Sequence of chain 1.A:
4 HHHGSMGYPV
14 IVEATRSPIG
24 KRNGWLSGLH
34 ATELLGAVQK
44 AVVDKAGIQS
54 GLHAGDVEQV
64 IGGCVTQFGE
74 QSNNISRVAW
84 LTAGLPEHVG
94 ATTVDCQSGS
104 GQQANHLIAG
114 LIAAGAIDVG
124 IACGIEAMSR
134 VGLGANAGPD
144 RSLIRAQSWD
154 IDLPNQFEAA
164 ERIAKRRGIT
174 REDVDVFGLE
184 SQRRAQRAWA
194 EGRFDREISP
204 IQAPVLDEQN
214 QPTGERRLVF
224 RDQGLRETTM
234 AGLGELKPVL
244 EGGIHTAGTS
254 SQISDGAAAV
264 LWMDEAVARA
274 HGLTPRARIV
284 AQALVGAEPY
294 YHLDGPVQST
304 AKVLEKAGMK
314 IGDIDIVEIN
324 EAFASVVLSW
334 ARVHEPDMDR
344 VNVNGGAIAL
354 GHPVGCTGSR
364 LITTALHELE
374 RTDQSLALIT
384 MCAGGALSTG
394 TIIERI

The small molecule below binds the protein below.
Small molecule (SMILES): C[C@H](C(=O)O)[C@H]1CC[C@H]2[C@@H]3CCC4=CC(=O)CC[C@]4(C)[C@H]3CC[C@]12C

Binding-site contacts:
Ligand atom CAQ contacts residue GLY387 of chain 1.A at 3.4 Å.
Ligand atom OAF contacts residue SER101 of chain 1.A at 3.3 Å (h-bond).
Ligand atom CAK contacts residue COA1 of chain 1.E at 3.9 Å.
Ligand atom CAU contacts residue ASN76 of chain 1.B at 4.1 Å.
Ligand atom OAD contacts residue ARG144 of chain 1.A at 3.1 Å.
Ligand atom OAF contacts residue GLY387 of chain 1.A at 4.0 Å.
Ligand atom CAA contacts residue GLN100 of chain 1.A at 4.0 Å.
Ligand atom CAO contacts residue LEU136 of chain 1.A at 4.2 Å (hydrophobic).
Ligand atom CAP contacts residue ARG144 of chain 1.A at 3.6 Å.
Ligand atom OAE contacts residue SER101 of chain 1.A at 2.8 Å (h-bond).
Ligand atom CAL contacts residue GLN159 of chain 1.A at 3.8 Å.
Ligand atom CAL contacts residue HIS295 of chain 1.A at 4.0 Å.
Ligand atom CAC contacts residue COA1 of chain 1.E at 4.1 Å.
Ligand atom OAF contacts residue COA1 of chain 1.E at 3.0 Å (h-bond).
Ligand atom OAE contacts residue GLY387 of chain 1.A at 2.8 Å (h-bond).
Ligand atom CAT contacts residue GLN159 of chain 1.A at 3.9 Å.
Ligand atom CAA contacts residue VAL357 of chain 1.A at 4.1 Å (hydrophobic).
Ligand atom CAH contacts residue ARG144 of chain 1.A at 3.8 Å.
Ligand atom CAA contacts residue VAL68 of chain 1.A at 4.0 Å (hydrophobic).
Ligand atom CAI contacts residue ASN158 of chain 1.A at 4.0 Å.
Ligand atom OAE contacts residue ALA386 of chain 1.A at 3.6 Å.
Ligand atom CAA contacts residue SER101 of chain 1.A at 4.2 Å.
Ligand atom CAC contacts residue GLN159 of chain 1.A at 3.5 Å.
Ligand atom CAJ contacts residue ASN158 of chain 1.A at 4.2 Å.
Ligand atom CAV contacts residue GLN100 of chain 1.A at 4.0 Å.
Ligand atom CAN contacts residue ASN76 of chain 1.B at 3.5 Å.
Ligand atom CAK contacts residue GLY387 of chain 1.A at 3.6 Å.
Ligand atom CAL contacts residue GLY387 of chain 1.A at 4.2 Å.
Ligand atom OAE contacts residue GLN100 of chain 1.A at 3.2 Å.
Ligand atom CAQ contacts residue ALA386 of chain 1.A at 4.2 Å (hydrophobic).
Ligand atom CAB contacts residue ARG144 of chain 1.A at 3.6 Å.
Ligand atom CAQ contacts residue COA1 of chain 1.E at 3.9 Å.
Ligand atom OAD contacts residue ILE147 of chain 1.A at 3.9 Å.
Ligand atom CAJ contacts residue GLN159 of chain 1.A at 4.1 Å.
Ligand atom CAH contacts residue ALA140 of chain 1.A at 4.1 Å (hydrophobic).
Ligand atom CAQ contacts residue SER101 of chain 1.A at 3.4 Å.
Ligand atom CAV contacts residue GLY387 of chain 1.A at 3.9 Å.
Ligand atom CAO contacts residue GLN100 of chain 1.A at 3.6 Å.
Ligand atom CAC contacts residue LEU136 of chain 1.A at 3.9 Å (hydrophobic).
Ligand atom CAS contacts residue COA1 of chain 1.E at 4.0 Å.

Sequence of chain 1.B:
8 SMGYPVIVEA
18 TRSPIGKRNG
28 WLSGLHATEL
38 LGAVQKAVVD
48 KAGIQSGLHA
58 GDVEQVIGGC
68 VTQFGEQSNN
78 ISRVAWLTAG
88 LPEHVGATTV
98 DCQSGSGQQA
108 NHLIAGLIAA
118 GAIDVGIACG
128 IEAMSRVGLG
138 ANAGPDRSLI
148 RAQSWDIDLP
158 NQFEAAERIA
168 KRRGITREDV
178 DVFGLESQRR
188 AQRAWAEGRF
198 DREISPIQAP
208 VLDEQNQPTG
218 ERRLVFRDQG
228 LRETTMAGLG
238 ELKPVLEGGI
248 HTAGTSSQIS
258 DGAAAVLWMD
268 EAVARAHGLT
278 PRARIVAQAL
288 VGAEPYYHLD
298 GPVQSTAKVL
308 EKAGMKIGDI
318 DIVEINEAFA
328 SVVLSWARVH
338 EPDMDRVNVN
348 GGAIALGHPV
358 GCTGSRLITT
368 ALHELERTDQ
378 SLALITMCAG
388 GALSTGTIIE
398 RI